The protein below binds the small molecule below.
Small molecule (SMILES): Oc1c(Cc2cccnc2)ccc2cccnc12

Sequence of chain 1.A:
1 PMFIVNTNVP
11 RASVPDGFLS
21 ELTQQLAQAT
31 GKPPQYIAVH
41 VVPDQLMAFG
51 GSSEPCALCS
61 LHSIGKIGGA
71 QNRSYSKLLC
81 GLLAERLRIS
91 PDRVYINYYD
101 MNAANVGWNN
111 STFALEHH

Binding-site contacts:
Ligand atom CAP contacts residue PRO1 of chain 1.B at 3.1 Å (hydrophobic).
Ligand atom CAU contacts residue TYR95 of chain 1.A at 4.0 Å (hydrophobic).
Ligand atom CAP contacts residue SER63 of chain 1.B at 3.7 Å.
Ligand atom NAL contacts residue HIS62 of chain 1.B at 3.9 Å.
Ligand atom CAN contacts residue PHE113 of chain 1.B at 3.4 Å (hydrophobic).
Ligand atom CAS contacts residue ASN97 of chain 1.A at 3.4 Å.
Ligand atom CAQ contacts residue ILE64 of chain 1.B at 4.0 Å (hydrophobic).
Ligand atom CAS contacts residue HIS62 of chain 1.B at 3.8 Å.
Ligand atom CAM contacts residue ILE64 of chain 1.B at 4.0 Å (hydrophobic).
Ligand atom CAF contacts residue PRO1 of chain 1.B at 1.5 Å (hydrophobic).
Ligand atom CAI contacts residue PRO1 of chain 1.B at 3.6 Å (hydrophobic).
Ligand atom CAE contacts residue PRO1 of chain 1.B at 2.5 Å (hydrophobic).
Ligand atom CAR contacts residue MET2 of chain 1.B at 3.8 Å (hydrophobic).
Ligand atom CAU contacts residue MET2 of chain 1.B at 3.4 Å (hydrophobic).
Ligand atom NAL contacts residue VAL106 of chain 1.B at 3.9 Å.
Ligand atom CAR contacts residue PRO1 of chain 1.B at 3.5 Å (hydrophobic).
Ligand atom CAU contacts residue ASN97 of chain 1.A at 3.9 Å.
Ligand atom CAI contacts residue TYR95 of chain 1.A at 3.4 Å (hydrophobic).
Ligand atom CAG contacts residue PRO1 of chain 1.B at 3.0 Å (hydrophobic).
Ligand atom CAJ contacts residue PRO1 of chain 1.B at 2.5 Å (hydrophobic).
Ligand atom CAH contacts residue ILE64 of chain 1.B at 3.8 Å (hydrophobic).
Ligand atom OAO contacts residue PRO1 of chain 1.B at 2.9 Å (h-bond).
Ligand atom CAT contacts residue TYR36 of chain 1.B at 4.0 Å (hydrophobic).
Ligand atom OAO contacts residue ILE64 of chain 1.B at 3.4 Å (h-bond).
Ligand atom CAP contacts residue HIS62 of chain 1.B at 3.8 Å.
Ligand atom CAS contacts residue VAL106 of chain 1.B at 3.9 Å (hydrophobic).
Ligand atom CAM contacts residue TYR36 of chain 1.B at 3.9 Å (hydrophobic).
Ligand atom CAU contacts residue VAL106 of chain 1.B at 4.0 Å (hydrophobic).
Ligand atom CAI contacts residue PHE113 of chain 1.B at 4.0 Å (hydrophobic).
Ligand atom CAJ contacts residue MET2 of chain 1.B at 3.9 Å (hydrophobic).
Ligand atom NAK contacts residue LYS32 of chain 1.B at 4.0 Å.
Ligand atom NAL contacts residue SER63 of chain 1.B at 3.9 Å.
Ligand atom NAL contacts residue ILE64 of chain 1.B at 4.0 Å.
Ligand atom CAS contacts residue MET2 of chain 1.B at 4.0 Å (hydrophobic).
Ligand atom CAP contacts residue ILE64 of chain 1.B at 3.8 Å (hydrophobic).
Ligand atom CAT contacts residue PHE113 of chain 1.B at 3.8 Å (hydrophobic).
Ligand atom OAO contacts residue SER63 of chain 1.B at 3.8 Å.
Ligand atom CAR contacts residue TYR95 of chain 1.A at 3.6 Å (hydrophobic).
Ligand atom CAN contacts residue TYR36 of chain 1.B at 3.9 Å (hydrophobic).
Ligand atom NAK contacts residue ILE64 of chain 1.B at 3.6 Å.

Sequence of chain 1.B:
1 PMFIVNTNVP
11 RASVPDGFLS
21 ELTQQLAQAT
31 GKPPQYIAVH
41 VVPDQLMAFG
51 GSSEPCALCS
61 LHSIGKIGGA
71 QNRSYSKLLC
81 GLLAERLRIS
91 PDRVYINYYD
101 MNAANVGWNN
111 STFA